Binding-site contacts:
Ligand atom N contacts residue ARG49 of chain 56.A at 3.6 Å.
Ligand atom CB contacts residue ASP258 of chain 56.A at 3.5 Å.
Ligand atom CA contacts residue ASP258 of chain 56.A at 3.7 Å.
Ligand atom C contacts residue ILE39 of chain 56.A at 3.6 Å (hydrophobic).
Ligand atom O contacts residue ARG43 of chain 56.A at 3.0 Å (salt-bridge).
Ligand atom N contacts residue ASP258 of chain 56.A at 2.9 Å (salt-bridge).
Ligand atom CB contacts residue MET259 of chain 56.A at 3.8 Å (hydrophobic).
Ligand atom CD contacts residue ARG50 of chain 56.A at 3.6 Å.
Ligand atom O contacts residue ARG49 of chain 56.A at 3.1 Å (salt-bridge).
Ligand atom CD2 contacts residue ARG43 of chain 56.A at 3.7 Å.
Ligand atom CG2 contacts residue ALA42 of chain 56.A at 3.7 Å (hydrophobic).
Ligand atom CA contacts residue ASP258 of chain 56.A at 3.7 Å.
Ligand atom CA contacts residue ASP258 of chain 56.A at 3.5 Å.
Ligand atom N contacts residue ASP258 of chain 56.A at 3.0 Å (salt-bridge).
Ligand atom C contacts residue ASP258 of chain 56.A at 3.6 Å.
Ligand atom CG2 contacts residue MET259 of chain 56.A at 3.7 Å (hydrophobic).
Ligand atom CA contacts residue ARG50 of chain 56.A at 3.5 Å.
Ligand atom CD contacts residue LEU52 of chain 56.A at 3.5 Å (hydrophobic).
Ligand atom NH1 contacts residue ASP228 of chain 56.A at 2.7 Å (salt-bridge).
Ligand atom CD2 contacts residue ASP258 of chain 56.A at 3.5 Å.
Ligand atom OG1 contacts residue MET259 of chain 56.A at 2.8 Å (h-bond).
Ligand atom NH2 contacts residue ARG50 of chain 56.A at 3.3 Å (salt-bridge).
Ligand atom O contacts residue ILE39 of chain 56.A at 3.6 Å.
Ligand atom OG1 contacts residue ILE39 of chain 56.A at 3.5 Å.
Ligand atom CB contacts residue ARG50 of chain 56.A at 3.7 Å.
Ligand atom O contacts residue ARG50 of chain 56.A at 3.6 Å.
Ligand atom N contacts residue ARG49 of chain 56.A at 3.0 Å (salt-bridge).
Ligand atom N contacts residue ASP258 of chain 56.A at 2.8 Å (salt-bridge).
Ligand atom CB contacts residue ARG49 of chain 56.A at 3.5 Å.
Ligand atom CB contacts residue ILE39 of chain 56.A at 3.6 Å (hydrophobic).
Ligand atom C contacts residue ARG49 of chain 56.A at 3.4 Å.
Ligand atom NE contacts residue ASP53 of chain 56.A at 3.7 Å.
Ligand atom OG1 contacts residue ASP258 of chain 56.A at 3.3 Å.
Ligand atom N contacts residue ILE39 of chain 56.A at 3.7 Å.
Ligand atom O contacts residue ARG43 of chain 56.A at 3.1 Å (salt-bridge).
Ligand atom CB contacts residue ASP258 of chain 56.A at 3.7 Å.
Ligand atom CA contacts residue ARG49 of chain 56.A at 3.5 Å.
Ligand atom C contacts residue ASP258 of chain 56.A at 3.7 Å.
Ligand atom NH1 contacts residue THR246 of chain 56.A at 3.0 Å (h-bond).
Ligand atom N contacts residue ARG49 of chain 56.A at 3.6 Å.

Sequence of chain 56.A:
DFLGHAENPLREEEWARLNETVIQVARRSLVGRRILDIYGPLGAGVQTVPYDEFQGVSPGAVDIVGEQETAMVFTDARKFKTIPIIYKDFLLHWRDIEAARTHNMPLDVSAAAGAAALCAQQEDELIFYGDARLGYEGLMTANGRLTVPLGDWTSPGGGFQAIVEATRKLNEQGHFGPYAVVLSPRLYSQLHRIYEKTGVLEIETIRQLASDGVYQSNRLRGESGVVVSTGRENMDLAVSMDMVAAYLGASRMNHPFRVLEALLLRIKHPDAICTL

This protein binds this small molecule.
Small molecule (SMILES): CC(C)C[C@H](NC(=O)CN)C(=O)N[C@H](C(=O)N[C@H](C(=O)NCC(=O)N[C@@H](CO)C(=O)N[C@@H](CC(C)C)C(=O)N[C@@H](CCCN=C(N)N)C(=O)NCC=O)C(C)C)[C@@H](C)O